Sequence of chain 1.A:
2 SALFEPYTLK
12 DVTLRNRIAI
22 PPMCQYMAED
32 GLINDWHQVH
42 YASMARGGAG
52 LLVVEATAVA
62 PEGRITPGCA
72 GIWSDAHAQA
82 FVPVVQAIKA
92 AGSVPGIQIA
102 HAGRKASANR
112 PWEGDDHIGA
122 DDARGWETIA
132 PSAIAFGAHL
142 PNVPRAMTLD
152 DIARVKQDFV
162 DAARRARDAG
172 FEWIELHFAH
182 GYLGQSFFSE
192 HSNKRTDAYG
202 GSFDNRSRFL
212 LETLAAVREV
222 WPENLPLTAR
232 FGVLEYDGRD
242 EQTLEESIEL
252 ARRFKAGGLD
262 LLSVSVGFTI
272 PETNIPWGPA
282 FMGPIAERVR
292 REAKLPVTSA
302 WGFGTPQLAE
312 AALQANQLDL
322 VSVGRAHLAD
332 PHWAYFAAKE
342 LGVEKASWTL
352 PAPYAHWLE

Sequence of chain 1.B:
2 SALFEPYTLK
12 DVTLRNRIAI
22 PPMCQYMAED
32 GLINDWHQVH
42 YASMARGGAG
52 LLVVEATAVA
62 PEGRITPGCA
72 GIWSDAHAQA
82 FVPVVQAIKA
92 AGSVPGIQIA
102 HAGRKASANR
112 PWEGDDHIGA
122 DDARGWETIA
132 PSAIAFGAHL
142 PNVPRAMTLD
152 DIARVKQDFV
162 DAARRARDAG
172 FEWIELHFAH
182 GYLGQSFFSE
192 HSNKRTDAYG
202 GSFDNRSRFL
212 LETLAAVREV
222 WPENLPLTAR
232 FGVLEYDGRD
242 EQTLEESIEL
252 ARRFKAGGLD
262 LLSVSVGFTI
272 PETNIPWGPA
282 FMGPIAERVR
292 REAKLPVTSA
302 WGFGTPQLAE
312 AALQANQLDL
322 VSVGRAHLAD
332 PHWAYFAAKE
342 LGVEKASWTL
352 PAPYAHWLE

Binding-site contacts:
Ligand atom C12 contacts residue TYR183 of chain 1.B at 4.4 Å (hydrophobic).
Ligand atom O15 contacts residue TYR183 of chain 1.B at 3.4 Å.
Ligand atom C13 contacts residue TRP358 of chain 1.A at 3.9 Å (hydrophobic).
Ligand atom C4 contacts residue TRP358 of chain 1.A at 3.8 Å (hydrophobic).
Ligand atom C12 contacts residue TRP358 of chain 1.A at 3.9 Å (hydrophobic).
Ligand atom O15 contacts residue HIS178 of chain 1.B at 2.9 Å (h-bond).
Ligand atom C4 contacts residue ARG326 of chain 1.B at 4.3 Å.
Ligand atom C14 contacts residue TYR183 of chain 1.B at 3.7 Å (hydrophobic).
Ligand atom C5 contacts residue ARG326 of chain 1.B at 4.0 Å.
Ligand atom O15 contacts residue HIS181 of chain 1.B at 2.8 Å (h-bond).
Ligand atom O15 contacts residue FNR1 of chain 1.F at 3.0 Å.
Ligand atom C4 contacts residue FNR1 of chain 1.F at 3.8 Å.
Ligand atom C12 contacts residue FNR1 of chain 1.F at 4.0 Å.
Ligand atom C14 contacts residue FNR1 of chain 1.F at 3.0 Å.
Ligand atom C16 contacts residue ILE66 of chain 1.B at 3.2 Å (hydrophobic).
Ligand atom C13 contacts residue FNR1 of chain 1.F at 4.4 Å.
Ligand atom C12 contacts residue TYR27 of chain 1.B at 3.2 Å (hydrophobic).
Ligand atom C9 contacts residue HIS181 of chain 1.B at 3.9 Å.
Ligand atom C11 contacts residue ILE66 of chain 1.B at 4.2 Å (hydrophobic).
Ligand atom C10 contacts residue FNR1 of chain 1.F at 3.2 Å.
Ligand atom C14 contacts residue HIS181 of chain 1.B at 4.1 Å.
Ligand atom C6 contacts residue TRP302 of chain 1.B at 4.4 Å (hydrophobic).
Ligand atom C16 contacts residue CYS25 of chain 1.B at 4.1 Å (hydrophobic).
Ligand atom C11 contacts residue TYR27 of chain 1.B at 3.4 Å (hydrophobic).
Ligand atom C11 contacts residue FNR1 of chain 1.F at 3.7 Å.
Ligand atom C16 contacts residue FNR1 of chain 1.F at 3.9 Å.
Ligand atom N8 contacts residue FNR1 of chain 1.F at 4.0 Å.
Ligand atom C3 contacts residue FNR1 of chain 1.F at 3.5 Å.
Ligand atom C9 contacts residue FNR1 of chain 1.F at 4.0 Å.
Ligand atom C5 contacts residue TRP358 of chain 1.A at 3.9 Å (hydrophobic).
Ligand atom C1 contacts residue PHE269 of chain 1.B at 4.2 Å (hydrophobic).
Ligand atom C16 contacts residue ALA57 of chain 1.B at 4.3 Å (hydrophobic).
Ligand atom C5 contacts residue TRP302 of chain 1.B at 3.9 Å (hydrophobic).
Ligand atom C10 contacts residue TYR183 of chain 1.B at 3.7 Å (hydrophobic).
Ligand atom C3 contacts residue TRP358 of chain 1.A at 4.2 Å (hydrophobic).
Ligand atom C14 contacts residue HIS178 of chain 1.B at 3.8 Å.
Ligand atom C16 contacts residue HIS178 of chain 1.B at 3.9 Å.
Ligand atom C16 contacts residue TYR183 of chain 1.B at 3.1 Å (hydrophobic).
Ligand atom C11 contacts residue TYR183 of chain 1.B at 3.5 Å (hydrophobic).
Ligand atom C9 contacts residue TYR183 of chain 1.B at 3.8 Å (hydrophobic).

This protein binds this small molecule.
Small molecule (SMILES): CC(=O)[C@H]1CCCN(Cc2ccccc2)C1